Sequence of chain 1.C:
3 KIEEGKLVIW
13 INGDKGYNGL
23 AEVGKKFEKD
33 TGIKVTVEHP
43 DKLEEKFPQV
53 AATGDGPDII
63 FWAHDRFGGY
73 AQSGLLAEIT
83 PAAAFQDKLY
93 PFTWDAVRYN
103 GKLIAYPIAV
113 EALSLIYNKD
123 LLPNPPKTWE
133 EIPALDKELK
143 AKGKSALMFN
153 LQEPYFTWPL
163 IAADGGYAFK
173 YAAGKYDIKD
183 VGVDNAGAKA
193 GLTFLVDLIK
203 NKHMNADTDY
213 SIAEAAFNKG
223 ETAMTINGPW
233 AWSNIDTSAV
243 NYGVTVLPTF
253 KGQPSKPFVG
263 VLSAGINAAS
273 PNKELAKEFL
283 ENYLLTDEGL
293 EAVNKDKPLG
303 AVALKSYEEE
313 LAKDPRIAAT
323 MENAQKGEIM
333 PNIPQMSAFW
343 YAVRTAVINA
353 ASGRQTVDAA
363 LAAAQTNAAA

Binding-site contacts:
Ligand atom C2 contacts residue ASP67 of chain 1.C at 3.9 Å.
Ligand atom C6 contacts residue TYR157 of chain 1.C at 3.9 Å (hydrophobic).
Ligand atom C4 contacts residue TRP342 of chain 1.C at 4.1 Å (hydrophobic).
Ligand atom C3 contacts residue ASP67 of chain 1.C at 3.8 Å.
Ligand atom C6 contacts residue PHE158 of chain 1.C at 4.2 Å (hydrophobic).
Ligand atom C2 contacts residue TRP232 of chain 1.C at 3.1 Å (hydrophobic).
Ligand atom C5 contacts residue GLU155 of chain 1.C at 4.1 Å.
Ligand atom O3 contacts residue TRP232 of chain 1.C at 3.1 Å.
Ligand atom C3 contacts residue TRP64 of chain 1.C at 3.1 Å (hydrophobic).
Ligand atom C5 contacts residue TYR157 of chain 1.C at 4.0 Å (hydrophobic).
Ligand atom O5 contacts residue ASN14 of chain 1.C at 3.2 Å (h-bond).
Ligand atom C4 contacts residue ASP67 of chain 1.C at 4.0 Å.
Ligand atom C4 contacts residue TYR157 of chain 1.C at 3.8 Å (hydrophobic).
Ligand atom C3 contacts residue TRP232 of chain 1.C at 3.6 Å (hydrophobic).
Ligand atom C1 contacts residue TYR157 of chain 1.C at 3.5 Å (hydrophobic).
Ligand atom O3 contacts residue TRP64 of chain 1.C at 2.7 Å (h-bond).
Ligand atom C3 contacts residue TYR157 of chain 1.C at 3.3 Å (hydrophobic).
Ligand atom O2 contacts residue TRP64 of chain 1.C at 4.0 Å.
Ligand atom O1 contacts residue ASN14 of chain 1.C at 3.4 Å (h-bond).
Ligand atom C2 contacts residue TRP64 of chain 1.C at 4.2 Å (hydrophobic).
Ligand atom O5 contacts residue ASP16 of chain 1.C at 4.0 Å.
Ligand atom O6 contacts residue PHE158 of chain 1.C at 2.8 Å.
Ligand atom C1 contacts residue ASN14 of chain 1.C at 3.3 Å.
Ligand atom O3 contacts residue ALA65 of chain 1.C at 4.1 Å.
Ligand atom O3 contacts residue TYR157 of chain 1.C at 3.3 Å.
Ligand atom O3 contacts residue PHE158 of chain 1.C at 3.4 Å.
Ligand atom O4 contacts residue GLU46 of chain 1.C at 4.2 Å.
Ligand atom C4 contacts residue TRP64 of chain 1.C at 4.0 Å (hydrophobic).
Ligand atom O5 contacts residue TYR157 of chain 1.C at 3.0 Å.
Ligand atom C6 contacts residue GLU155 of chain 1.C at 2.8 Å.
Ligand atom O2 contacts residue TRP232 of chain 1.C at 3.6 Å.
Ligand atom O6 contacts residue GLU155 of chain 1.C at 2.8 Å (salt-bridge).
Ligand atom C2 contacts residue GLU113 of chain 1.C at 3.9 Å.
Ligand atom O1 contacts residue TRP64 of chain 1.C at 3.5 Å.
Ligand atom O2 contacts residue GLU113 of chain 1.C at 2.6 Å (salt-bridge).
Ligand atom C1 contacts residue LYS17 of chain 1.C at 4.0 Å.
Ligand atom O3 contacts residue ASP67 of chain 1.C at 2.9 Å (salt-bridge).
Ligand atom O2 contacts residue ALA65 of chain 1.C at 3.3 Å.
Ligand atom C5 contacts residue ASN14 of chain 1.C at 4.1 Å.
Ligand atom O4 contacts residue TRP64 of chain 1.C at 3.7 Å.

A small-molecule ligand and the protein it binds are described below.
Small molecule (SMILES): OC[C@H]1O[C@H](O[C@H]2[C@H](O)[C@@H](O)[C@@H](O)O[C@@H]2CO)[C@H](O)[C@@H](O)[C@@H]1O